Binding-site contacts:
Ligand atom C contacts residue ARG96 of chain 1.A at 3.4 Å.
Ligand atom CD contacts residue GLU193 of chain 1.A at 3.9 Å.
Ligand atom O contacts residue ARG96 of chain 1.A at 2.7 Å (salt-bridge).
Ligand atom OE2 contacts residue SER142 of chain 1.A at 3.4 Å (h-bond).
Ligand atom O contacts residue SER142 of chain 1.A at 2.9 Å (h-bond).
Ligand atom CG contacts residue TYR61 of chain 1.A at 4.2 Å (hydrophobic).
Ligand atom C contacts residue TYR61 of chain 1.A at 3.7 Å (hydrophobic).
Ligand atom CG contacts residue LEU138 of chain 1.A at 3.6 Å (hydrophobic).
Ligand atom OXT contacts residue THR91 of chain 1.A at 3.0 Å (h-bond).
Ligand atom CA contacts residue THR91 of chain 1.A at 3.4 Å.
Ligand atom O contacts residue GLY141 of chain 1.A at 3.2 Å.
Ligand atom C contacts residue THR91 of chain 1.A at 3.7 Å.
Ligand atom N contacts residue TYR61 of chain 1.A at 4.1 Å.
Ligand atom CA contacts residue PRO89 of chain 1.A at 4.1 Å (hydrophobic).
Ligand atom CD contacts residue LEU138 of chain 1.A at 3.9 Å (hydrophobic).
Ligand atom OE2 contacts residue THR143 of chain 1.A at 3.2 Å (h-bond).
Ligand atom CA contacts residue GLU193 of chain 1.A at 3.3 Å.
Ligand atom CB contacts residue GLU193 of chain 1.A at 4.1 Å.
Ligand atom OXT contacts residue TYR61 of chain 1.A at 3.5 Å.
Ligand atom C contacts residue SER142 of chain 1.A at 3.5 Å.
Ligand atom OXT contacts residue PRO89 of chain 1.A at 3.7 Å.
Ligand atom OXT contacts residue SER142 of chain 1.A at 4.2 Å.
Ligand atom CD contacts residue THR143 of chain 1.A at 3.3 Å.
Ligand atom OE2 contacts residue GLY141 of chain 1.A at 3.8 Å.
Ligand atom O contacts residue TYR61 of chain 1.A at 3.4 Å.
Ligand atom N contacts residue SER142 of chain 1.A at 4.2 Å.
Ligand atom OE1 contacts residue GLU193 of chain 1.A at 3.6 Å.
Ligand atom OXT contacts residue ARG96 of chain 1.A at 2.8 Å (salt-bridge).
Ligand atom N contacts residue THR91 of chain 1.A at 2.9 Å (h-bond).
Ligand atom CB contacts residue TYR61 of chain 1.A at 3.5 Å (hydrophobic).
Ligand atom OE2 contacts residue LEU138 of chain 1.A at 4.0 Å.
Ligand atom CG contacts residue GLU193 of chain 1.A at 3.6 Å.
Ligand atom CA contacts residue SER142 of chain 1.A at 3.4 Å.
Ligand atom CB contacts residue LEU138 of chain 1.A at 3.9 Å (hydrophobic).
Ligand atom N contacts residue PRO89 of chain 1.A at 2.9 Å (h-bond).
Ligand atom CA contacts residue TYR61 of chain 1.A at 4.1 Å (hydrophobic).
Ligand atom OXT contacts residue LEU90 of chain 1.A at 3.6 Å.
Ligand atom OE1 contacts residue THR143 of chain 1.A at 2.7 Å (h-bond).
Ligand atom N contacts residue TYR220 of chain 1.A at 3.7 Å.
Ligand atom N contacts residue GLU193 of chain 1.A at 2.8 Å (salt-bridge).

Sequence of chain 1.A:
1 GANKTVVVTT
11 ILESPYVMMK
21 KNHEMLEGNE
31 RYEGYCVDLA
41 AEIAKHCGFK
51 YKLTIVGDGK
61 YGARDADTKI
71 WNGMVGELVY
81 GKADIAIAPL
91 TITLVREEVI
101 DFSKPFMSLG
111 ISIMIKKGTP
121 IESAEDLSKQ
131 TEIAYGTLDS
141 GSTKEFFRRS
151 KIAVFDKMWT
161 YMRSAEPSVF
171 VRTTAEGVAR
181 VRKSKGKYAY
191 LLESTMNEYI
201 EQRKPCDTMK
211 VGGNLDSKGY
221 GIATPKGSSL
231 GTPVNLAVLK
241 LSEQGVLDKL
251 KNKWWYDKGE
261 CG

The small molecule below binds the protein below.
Small molecule (SMILES): N[C@@H](CCC(=O)O)C(=O)O